A small-molecule ligand and the protein it binds are described below.
Small molecule (SMILES): CC(=O)N[C@@H]1[C@@H](O)[C@H](O)[C@@H](CO)O[C@H]1O

Sequence of chain 1.C:
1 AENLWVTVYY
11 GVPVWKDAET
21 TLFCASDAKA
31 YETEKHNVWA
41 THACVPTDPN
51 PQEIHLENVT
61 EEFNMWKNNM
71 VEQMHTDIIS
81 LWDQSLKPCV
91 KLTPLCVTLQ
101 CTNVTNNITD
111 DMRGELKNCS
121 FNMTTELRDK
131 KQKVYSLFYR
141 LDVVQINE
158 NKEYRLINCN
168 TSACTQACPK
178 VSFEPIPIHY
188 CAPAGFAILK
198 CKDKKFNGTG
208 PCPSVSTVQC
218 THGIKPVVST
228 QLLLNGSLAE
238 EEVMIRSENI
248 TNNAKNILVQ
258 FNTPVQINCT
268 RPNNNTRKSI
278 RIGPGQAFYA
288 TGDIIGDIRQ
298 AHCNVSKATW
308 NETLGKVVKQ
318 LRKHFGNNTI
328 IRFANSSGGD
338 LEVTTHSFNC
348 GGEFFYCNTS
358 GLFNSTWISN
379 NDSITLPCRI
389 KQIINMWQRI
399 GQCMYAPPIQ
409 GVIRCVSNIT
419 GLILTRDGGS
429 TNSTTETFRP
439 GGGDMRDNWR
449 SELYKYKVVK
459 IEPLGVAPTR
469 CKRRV

Binding-site contacts:
Ligand atom N2 contacts residue NAG2 of chain 1.X at 4.2 Å.
Ligand atom O7 contacts residue GLY358 of chain 1.C at 4.1 Å.
Ligand atom N2 contacts residue ASN361 of chain 1.C at 2.8 Å (h-bond).
Ligand atom C4 contacts residue ASN361 of chain 1.C at 4.2 Å.
Ligand atom C3 contacts residue ASN361 of chain 1.C at 3.8 Å.
Ligand atom C8 contacts residue NAG2 of chain 1.X at 4.1 Å.
Ligand atom C1 contacts residue ASN361 of chain 1.C at 1.4 Å.
Ligand atom C2 contacts residue ASN361 of chain 1.C at 2.4 Å.
Ligand atom O6 contacts residue ASN361 of chain 1.C at 3.6 Å.
Ligand atom C7 contacts residue ASN361 of chain 1.C at 3.2 Å.
Ligand atom C5 contacts residue ASN361 of chain 1.C at 3.7 Å.
Ligand atom O5 contacts residue ASN361 of chain 1.C at 2.4 Å (h-bond).
Ligand atom C8 contacts residue NAG1 of chain 1.X at 3.6 Å.
Ligand atom C6 contacts residue ASN361 of chain 1.C at 4.4 Å.
Ligand atom O7 contacts residue ASN361 of chain 1.C at 3.3 Å (h-bond).
Ligand atom C8 contacts residue ASN361 of chain 1.C at 4.4 Å.